Sequence of chain 1.A:
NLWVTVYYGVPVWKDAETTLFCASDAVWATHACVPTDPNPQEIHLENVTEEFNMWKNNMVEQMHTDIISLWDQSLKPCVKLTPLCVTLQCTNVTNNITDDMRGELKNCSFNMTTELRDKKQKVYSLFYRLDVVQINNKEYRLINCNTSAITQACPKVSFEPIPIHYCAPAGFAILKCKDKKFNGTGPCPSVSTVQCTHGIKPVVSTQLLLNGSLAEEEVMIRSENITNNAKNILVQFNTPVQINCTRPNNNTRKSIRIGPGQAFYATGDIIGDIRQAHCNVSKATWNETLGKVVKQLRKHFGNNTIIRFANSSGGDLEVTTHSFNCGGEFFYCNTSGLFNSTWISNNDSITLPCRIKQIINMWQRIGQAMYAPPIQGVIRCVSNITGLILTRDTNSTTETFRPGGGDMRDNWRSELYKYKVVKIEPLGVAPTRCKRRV

The protein below binds the small molecule below.
Small molecule (SMILES): CC(=O)N[C@H]1[C@H](O[C@H]2[C@H](O)[C@@H](NC(C)=O)CO[C@@H]2CO)O[C@H](CO)[C@@H](O[C@@H]2O[C@H](CO)[C@@H](O)[C@H](O)[C@@H]2O)[C@@H]1O

Binding-site contacts:
Ligand atom C3 contacts residue ASN122 of chain 1.A at 3.7 Å.
Ligand atom C1 contacts residue ASN122 of chain 1.A at 1.3 Å.
Ligand atom C7 contacts residue ASN122 of chain 1.A at 3.2 Å.
Ligand atom C6 contacts residue ASN122 of chain 1.A at 4.3 Å.
Ligand atom C5 contacts residue ASN122 of chain 1.A at 3.5 Å.
Ligand atom O6 contacts residue ASN122 of chain 1.A at 3.8 Å.
Ligand atom C4 contacts residue ASN122 of chain 1.A at 4.1 Å.
Ligand atom N2 contacts residue ASN122 of chain 1.A at 2.7 Å (h-bond).
Ligand atom O7 contacts residue ASN122 of chain 1.A at 3.7 Å.
Ligand atom O6 contacts residue GLN100 of chain 1.A at 3.7 Å.
Ligand atom C8 contacts residue ASN122 of chain 1.A at 4.3 Å.
Ligand atom C2 contacts residue ASN122 of chain 1.A at 2.4 Å.
Ligand atom O5 contacts residue ASN122 of chain 1.A at 2.3 Å (h-bond).